This protein binds this small molecule.
Small molecule (SMILES): CC(=O)N[C@H]1[C@H](O[C@H]2[C@H](O)[C@@H](NC(C)=O)CO[C@@H]2CO)O[C@H](CO)[C@@H](O)[C@@H]1O

Binding-site contacts:
Ligand atom C8 contacts residue ALA64 of chain 2.A at 4.3 Å (hydrophobic).
Ligand atom C7 contacts residue ASN288 of chain 2.A at 3.5 Å.
Ligand atom C7 contacts residue MET61 of chain 2.A at 3.4 Å (hydrophobic).
Ligand atom C5 contacts residue ASN288 of chain 2.A at 3.6 Å.
Ligand atom O6 contacts residue PRO62 of chain 2.A at 4.3 Å.
Ligand atom O6 contacts residue K1 of chain 2.M at 3.9 Å.
Ligand atom O7 contacts residue K1 of chain 2.M at 4.0 Å.
Ligand atom C8 contacts residue K1 of chain 2.M at 4.0 Å.
Ligand atom O5 contacts residue ASN288 of chain 2.A at 2.3 Å (h-bond).
Ligand atom O7 contacts residue MET61 of chain 2.A at 3.1 Å.
Ligand atom O5 contacts residue PRO62 of chain 2.A at 4.1 Å.
Ligand atom C2 contacts residue MET61 of chain 2.A at 4.4 Å (hydrophobic).
Ligand atom C1 contacts residue ASN288 of chain 2.A at 1.4 Å.
Ligand atom C8 contacts residue MET61 of chain 2.A at 3.8 Å (hydrophobic).
Ligand atom N2 contacts residue ASN288 of chain 2.A at 3.0 Å (h-bond).
Ligand atom O3 contacts residue MET61 of chain 2.A at 4.0 Å.
Ligand atom C8 contacts residue ILE287 of chain 2.A at 3.8 Å (hydrophobic).
Ligand atom N2 contacts residue K1 of chain 2.M at 4.2 Å.
Ligand atom C1 contacts residue PHE125 of chain 2.A at 4.2 Å (hydrophobic).
Ligand atom C4 contacts residue ASN288 of chain 2.A at 4.2 Å.
Ligand atom C2 contacts residue ASN288 of chain 2.A at 2.5 Å.
Ligand atom O7 contacts residue PRO62 of chain 2.A at 3.8 Å.
Ligand atom O3 contacts residue PRO62 of chain 2.A at 4.3 Å.
Ligand atom C7 contacts residue K1 of chain 2.M at 3.9 Å.
Ligand atom C8 contacts residue PHE125 of chain 2.A at 4.2 Å (hydrophobic).
Ligand atom C3 contacts residue ASN288 of chain 2.A at 3.8 Å.
Ligand atom O7 contacts residue ASN288 of chain 2.A at 3.7 Å.
Ligand atom N2 contacts residue MET61 of chain 2.A at 4.0 Å.
Ligand atom C8 contacts residue VAL126 of chain 2.A at 3.7 Å (hydrophobic).
Ligand atom C2 contacts residue PRO62 of chain 2.A at 4.3 Å (hydrophobic).
Ligand atom C4 contacts residue PRO62 of chain 2.A at 4.3 Å (hydrophobic).
Ligand atom C7 contacts residue ILE287 of chain 2.A at 3.9 Å (hydrophobic).
Ligand atom O3 contacts residue K1 of chain 2.M at 3.4 Å.
Ligand atom O7 contacts residue PHE125 of chain 2.A at 4.1 Å.
Ligand atom O7 contacts residue ILE287 of chain 2.A at 3.8 Å.
Ligand atom C7 contacts residue PHE125 of chain 2.A at 4.5 Å (hydrophobic).
Ligand atom C8 contacts residue THR66 of chain 2.A at 3.8 Å.

Sequence of chain 2.A:
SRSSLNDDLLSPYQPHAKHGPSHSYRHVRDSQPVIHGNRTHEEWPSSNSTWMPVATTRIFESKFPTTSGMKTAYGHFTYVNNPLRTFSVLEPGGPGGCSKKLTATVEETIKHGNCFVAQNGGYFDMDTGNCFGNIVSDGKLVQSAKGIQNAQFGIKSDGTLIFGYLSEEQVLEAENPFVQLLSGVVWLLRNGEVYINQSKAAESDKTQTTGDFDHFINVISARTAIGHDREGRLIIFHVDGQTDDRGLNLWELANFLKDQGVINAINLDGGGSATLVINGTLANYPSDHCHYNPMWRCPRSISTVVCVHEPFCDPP